Sequence of chain 1.A:
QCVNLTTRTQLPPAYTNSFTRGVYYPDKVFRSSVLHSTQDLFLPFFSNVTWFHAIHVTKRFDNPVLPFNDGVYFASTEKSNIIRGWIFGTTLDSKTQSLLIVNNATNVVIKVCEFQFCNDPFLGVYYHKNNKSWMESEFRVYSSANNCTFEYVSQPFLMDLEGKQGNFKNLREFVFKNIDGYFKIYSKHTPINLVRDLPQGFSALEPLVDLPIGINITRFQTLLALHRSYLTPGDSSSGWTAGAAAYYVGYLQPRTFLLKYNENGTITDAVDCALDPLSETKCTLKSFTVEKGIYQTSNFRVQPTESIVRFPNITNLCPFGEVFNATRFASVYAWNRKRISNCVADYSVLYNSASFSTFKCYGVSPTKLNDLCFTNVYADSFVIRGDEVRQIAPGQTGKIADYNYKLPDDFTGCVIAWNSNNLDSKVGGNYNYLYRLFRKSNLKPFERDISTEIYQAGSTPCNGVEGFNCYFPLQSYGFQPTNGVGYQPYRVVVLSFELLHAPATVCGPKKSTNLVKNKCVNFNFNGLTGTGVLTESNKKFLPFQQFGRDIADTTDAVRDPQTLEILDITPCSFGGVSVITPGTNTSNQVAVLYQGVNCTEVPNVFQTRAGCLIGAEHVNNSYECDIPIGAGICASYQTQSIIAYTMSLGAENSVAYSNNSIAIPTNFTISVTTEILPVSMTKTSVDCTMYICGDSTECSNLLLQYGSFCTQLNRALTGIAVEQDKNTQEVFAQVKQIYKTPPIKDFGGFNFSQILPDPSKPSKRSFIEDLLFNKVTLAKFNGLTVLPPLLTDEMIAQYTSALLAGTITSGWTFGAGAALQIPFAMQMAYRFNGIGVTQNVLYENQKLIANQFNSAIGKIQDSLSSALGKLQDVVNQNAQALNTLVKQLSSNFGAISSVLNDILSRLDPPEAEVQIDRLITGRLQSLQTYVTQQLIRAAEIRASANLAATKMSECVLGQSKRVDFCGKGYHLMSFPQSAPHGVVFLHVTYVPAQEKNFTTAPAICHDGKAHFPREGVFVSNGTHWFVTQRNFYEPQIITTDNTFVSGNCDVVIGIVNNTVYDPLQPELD

A small-molecule ligand and the protein it binds are described below.
Small molecule (SMILES): CC(=O)N[C@@H]1[C@@H](O)[C@H](O)[C@@H](CO)O[C@H]1O

Binding-site contacts:
Ligand atom N2 contacts residue ASN688 of chain 1.A at 2.8 Å (h-bond).
Ligand atom C8 contacts residue ASN688 of chain 1.A at 4.3 Å.
Ligand atom O7 contacts residue ASN688 of chain 1.A at 3.1 Å (h-bond).
Ligand atom C1 contacts residue ASN688 of chain 1.A at 1.4 Å.
Ligand atom C4 contacts residue ASN688 of chain 1.A at 4.2 Å.
Ligand atom C5 contacts residue ASN688 of chain 1.A at 3.7 Å.
Ligand atom C7 contacts residue ASN688 of chain 1.A at 3.1 Å.
Ligand atom C3 contacts residue ASN688 of chain 1.A at 3.8 Å.
Ligand atom O5 contacts residue ASN688 of chain 1.A at 2.4 Å (h-bond).
Ligand atom C2 contacts residue ASN688 of chain 1.A at 2.4 Å.